Binding-site contacts:
Ligand atom C15 contacts residue MET283 of chain 1.C at 3.6 Å (hydrophobic).
Ligand atom O4 contacts residue MET283 of chain 1.C at 3.6 Å (h-bond).
Ligand atom C12 contacts residue EDO1 of chain 1.GB at 3.8 Å.
Ligand atom C7 contacts residue ILE262 of chain 1.C at 3.8 Å (hydrophobic).
Ligand atom O1 contacts residue PHE298 of chain 1.C at 3.8 Å.
Ligand atom O2 contacts residue ILE262 of chain 1.C at 3.9 Å.
Ligand atom C14 contacts residue MET283 of chain 1.C at 3.9 Å (hydrophobic).
Ligand atom C21 contacts residue MET199 of chain 1.C at 3.8 Å (hydrophobic).
Ligand atom C2 contacts residue PHE298 of chain 1.C at 3.4 Å (hydrophobic).
Ligand atom C6 contacts residue PHE298 of chain 1.C at 3.6 Å (hydrophobic).
Ligand atom C25 contacts residue MET199 of chain 1.C at 3.4 Å (hydrophobic).
Ligand atom C13 contacts residue EDO1 of chain 1.ZA at 3.9 Å.
Ligand atom C13 contacts residue MET283 of chain 1.C at 3.7 Å (hydrophobic).
Ligand atom C18 contacts residue GLY297 of chain 1.C at 3.6 Å.
Ligand atom C3 contacts residue ASN247 of chain 1.C at 3.8 Å.
Ligand atom C17 contacts residue PHE298 of chain 1.C at 3.9 Å (hydrophobic).
Ligand atom C7 contacts residue PHE298 of chain 1.C at 3.5 Å (hydrophobic).
Ligand atom O1 contacts residue GLN295 of chain 1.C at 3.2 Å (h-bond).
Ligand atom C23 contacts residue HIS86 of chain 1.C at 3.8 Å.
Ligand atom O2 contacts residue GLN295 of chain 1.C at 3.0 Å (h-bond).
Ligand atom C12 contacts residue ILE302 of chain 1.C at 3.7 Å (hydrophobic).
Ligand atom C16 contacts residue ILE302 of chain 1.C at 3.4 Å (hydrophobic).
Ligand atom C1 contacts residue ASN247 of chain 1.C at 3.4 Å.
Ligand atom C8 contacts residue GLN295 of chain 1.C at 3.7 Å.
Ligand atom C3 contacts residue ILE262 of chain 1.C at 3.9 Å (hydrophobic).
Ligand atom C3 contacts residue PHE298 of chain 1.C at 3.8 Å (hydrophobic).
Ligand atom O6 contacts residue MET199 of chain 1.C at 3.3 Å.
Ligand atom C8 contacts residue MET283 of chain 1.C at 3.7 Å (hydrophobic).
Ligand atom C24 contacts residue MET199 of chain 1.C at 3.9 Å (hydrophobic).
Ligand atom C2 contacts residue ILE262 of chain 1.C at 3.5 Å (hydrophobic).
Ligand atom O2 contacts residue PHE298 of chain 1.C at 3.5 Å.
Ligand atom C8 contacts residue PHE298 of chain 1.C at 3.7 Å (hydrophobic).
Ligand atom C4 contacts residue PHE298 of chain 1.C at 3.9 Å (hydrophobic).
Ligand atom O4 contacts residue PHE298 of chain 1.C at 3.4 Å.
Ligand atom O3 contacts residue MET283 of chain 1.C at 3.2 Å.
Ligand atom O1 contacts residue ILE262 of chain 1.C at 3.3 Å.
Ligand atom C18 contacts residue PHE298 of chain 1.C at 3.7 Å (hydrophobic).
Ligand atom N3 contacts residue MET283 of chain 1.C at 3.9 Å.
Ligand atom C26 contacts residue LEU245 of chain 1.C at 3.7 Å (hydrophobic).
Ligand atom C5 contacts residue PHE298 of chain 1.C at 3.8 Å (hydrophobic).

This protein binds this small molecule.
Small molecule (SMILES): COc1ccc(C2=NN(C3CCN(C(=O)CN4C(=O)CCC4=O)CC3)C(=O)[C@@H]3CC=CC[C@H]23)cc1OC

Sequence of chain 1.C:
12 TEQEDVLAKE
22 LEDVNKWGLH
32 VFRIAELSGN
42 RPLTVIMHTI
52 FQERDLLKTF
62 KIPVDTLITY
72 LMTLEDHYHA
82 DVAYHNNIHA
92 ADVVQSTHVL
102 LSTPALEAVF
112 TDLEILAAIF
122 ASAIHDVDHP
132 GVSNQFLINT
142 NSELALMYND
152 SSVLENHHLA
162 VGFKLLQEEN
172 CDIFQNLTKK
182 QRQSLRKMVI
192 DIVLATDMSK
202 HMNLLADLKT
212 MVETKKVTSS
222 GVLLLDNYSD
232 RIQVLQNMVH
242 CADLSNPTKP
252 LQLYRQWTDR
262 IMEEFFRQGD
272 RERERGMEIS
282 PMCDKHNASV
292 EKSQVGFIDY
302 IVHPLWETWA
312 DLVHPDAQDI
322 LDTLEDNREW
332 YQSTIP